Sequence of chain 1.QA:
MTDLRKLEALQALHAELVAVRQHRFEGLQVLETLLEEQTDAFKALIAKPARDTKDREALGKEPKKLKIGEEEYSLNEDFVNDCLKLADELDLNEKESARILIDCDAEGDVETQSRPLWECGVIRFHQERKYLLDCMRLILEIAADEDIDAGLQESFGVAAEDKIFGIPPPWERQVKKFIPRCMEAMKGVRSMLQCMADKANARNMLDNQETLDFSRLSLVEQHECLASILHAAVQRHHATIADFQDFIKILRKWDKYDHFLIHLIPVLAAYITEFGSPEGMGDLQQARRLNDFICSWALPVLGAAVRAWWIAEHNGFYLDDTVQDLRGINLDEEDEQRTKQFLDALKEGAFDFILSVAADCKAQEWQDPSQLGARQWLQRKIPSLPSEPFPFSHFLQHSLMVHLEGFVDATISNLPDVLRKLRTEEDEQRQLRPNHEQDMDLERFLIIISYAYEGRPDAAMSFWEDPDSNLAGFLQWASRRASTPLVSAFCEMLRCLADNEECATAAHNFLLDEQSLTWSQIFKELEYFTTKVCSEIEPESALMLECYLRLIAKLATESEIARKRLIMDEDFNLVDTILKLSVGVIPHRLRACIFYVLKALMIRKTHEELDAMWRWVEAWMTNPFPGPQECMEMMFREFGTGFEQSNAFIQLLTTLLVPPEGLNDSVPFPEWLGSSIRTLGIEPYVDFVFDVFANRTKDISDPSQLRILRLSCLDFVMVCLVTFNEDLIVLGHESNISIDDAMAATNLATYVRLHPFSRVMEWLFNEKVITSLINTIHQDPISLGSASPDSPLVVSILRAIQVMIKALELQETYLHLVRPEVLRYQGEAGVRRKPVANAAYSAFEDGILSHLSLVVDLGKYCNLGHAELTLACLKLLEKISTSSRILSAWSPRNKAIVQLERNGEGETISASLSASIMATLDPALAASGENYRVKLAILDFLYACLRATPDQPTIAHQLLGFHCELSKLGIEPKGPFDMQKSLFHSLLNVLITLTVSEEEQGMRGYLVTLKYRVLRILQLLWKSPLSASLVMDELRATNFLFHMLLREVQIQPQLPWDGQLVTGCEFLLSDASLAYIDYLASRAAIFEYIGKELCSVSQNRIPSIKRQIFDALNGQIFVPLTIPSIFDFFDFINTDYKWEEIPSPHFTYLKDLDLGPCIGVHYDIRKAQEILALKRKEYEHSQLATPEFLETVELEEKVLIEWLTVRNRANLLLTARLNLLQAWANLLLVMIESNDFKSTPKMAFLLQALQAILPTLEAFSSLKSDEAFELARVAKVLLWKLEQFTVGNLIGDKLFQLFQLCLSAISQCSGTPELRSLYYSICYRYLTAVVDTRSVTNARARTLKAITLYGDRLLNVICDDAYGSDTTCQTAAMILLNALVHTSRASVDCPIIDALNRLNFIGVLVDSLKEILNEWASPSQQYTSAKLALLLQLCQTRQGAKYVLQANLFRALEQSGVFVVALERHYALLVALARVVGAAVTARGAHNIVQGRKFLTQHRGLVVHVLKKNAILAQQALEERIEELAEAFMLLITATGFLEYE

A protein and the small-molecule ligand that binds it are described below.
Small molecule (SMILES): N[C@@H](Cc1ccccc1)C(=O)NCC=O

Binding-site contacts:
Ligand atom CD2 contacts residue PRO438 of chain 1.QA at 4.4 Å (hydrophobic).
Ligand atom C contacts residue ARG442 of chain 1.QA at 4.4 Å.
Ligand atom CA contacts residue ASN492 of chain 1.QA at 3.3 Å.
Ligand atom CZ contacts residue PRO438 of chain 1.QA at 3.4 Å (hydrophobic).
Ligand atom CE2 contacts residue PRO438 of chain 1.QA at 3.7 Å (hydrophobic).
Ligand atom CA contacts residue ARG442 of chain 1.QA at 3.6 Å.
Ligand atom C contacts residue ASN492 of chain 1.QA at 4.0 Å.
Ligand atom O contacts residue PRO438 of chain 1.QA at 4.0 Å.
Ligand atom N contacts residue SER491 of chain 1.QA at 4.1 Å.
Ligand atom N contacts residue ARG442 of chain 1.QA at 4.2 Å.
Ligand atom CG contacts residue ASN492 of chain 1.QA at 4.3 Å.
Ligand atom CG contacts residue GLY495 of chain 1.QA at 4.4 Å.
Ligand atom CB contacts residue ASN492 of chain 1.QA at 3.8 Å.
Ligand atom CD1 contacts residue ILE434 of chain 1.QA at 4.1 Å (hydrophobic).
Ligand atom CB contacts residue PHE496 of chain 1.QA at 3.9 Å (hydrophobic).
Ligand atom CZ contacts residue PHE496 of chain 1.QA at 3.9 Å (hydrophobic).
Ligand atom CE1 contacts residue PHE496 of chain 1.QA at 3.6 Å (hydrophobic).
Ligand atom O contacts residue ASN492 of chain 1.QA at 4.2 Å.
Ligand atom CE1 contacts residue PRO438 of chain 1.QA at 3.8 Å (hydrophobic).
Ligand atom CD1 contacts residue PHE496 of chain 1.QA at 3.7 Å (hydrophobic).
Ligand atom CD1 contacts residue PRO438 of chain 1.QA at 4.4 Å (hydrophobic).
Ligand atom CD1 contacts residue ASN492 of chain 1.QA at 3.9 Å.
Ligand atom CE2 contacts residue ARG442 of chain 1.QA at 3.6 Å.
Ligand atom CG contacts residue PHE496 of chain 1.QA at 4.0 Å (hydrophobic).
Ligand atom N contacts residue ASN492 of chain 1.QA at 3.3 Å (h-bond).
Ligand atom CD2 contacts residue ARG442 of chain 1.QA at 3.5 Å.
Ligand atom CE1 contacts residue ILE434 of chain 1.QA at 3.9 Å (hydrophobic).
Ligand atom O contacts residue ARG442 of chain 1.QA at 4.3 Å.
Ligand atom CB contacts residue GLY495 of chain 1.QA at 3.9 Å.